Binding-site contacts:
Ligand atom O7 contacts residue ASN256 of chain 1.C at 3.9 Å.
Ligand atom C4 contacts residue ASN256 of chain 1.C at 4.3 Å.
Ligand atom C7 contacts residue GLU255 of chain 1.C at 4.5 Å.
Ligand atom C8 contacts residue ASN254 of chain 1.C at 3.6 Å.
Ligand atom C8 contacts residue GLU255 of chain 1.C at 3.0 Å.
Ligand atom C2 contacts residue ASN256 of chain 1.C at 2.5 Å.
Ligand atom C8 contacts residue ASN256 of chain 1.C at 4.0 Å.
Ligand atom N2 contacts residue ASN256 of chain 1.C at 2.9 Å (h-bond).
Ligand atom C7 contacts residue ASN256 of chain 1.C at 3.6 Å.
Ligand atom O7 contacts residue ASN254 of chain 1.C at 3.5 Å (h-bond).
Ligand atom O5 contacts residue ASN256 of chain 1.C at 2.4 Å (h-bond).
Ligand atom C5 contacts residue ASN256 of chain 1.C at 3.8 Å.
Ligand atom C3 contacts residue ASN256 of chain 1.C at 3.9 Å.
Ligand atom C1 contacts residue ASN256 of chain 1.C at 1.5 Å.
Ligand atom C7 contacts residue ASN254 of chain 1.C at 3.8 Å.

This protein binds this small molecule.
Small molecule (SMILES): CC(=O)N[C@@H]1[C@@H](O)[C@H](O)[C@@H](CO)O[C@H]1O

Sequence of chain 1.C:
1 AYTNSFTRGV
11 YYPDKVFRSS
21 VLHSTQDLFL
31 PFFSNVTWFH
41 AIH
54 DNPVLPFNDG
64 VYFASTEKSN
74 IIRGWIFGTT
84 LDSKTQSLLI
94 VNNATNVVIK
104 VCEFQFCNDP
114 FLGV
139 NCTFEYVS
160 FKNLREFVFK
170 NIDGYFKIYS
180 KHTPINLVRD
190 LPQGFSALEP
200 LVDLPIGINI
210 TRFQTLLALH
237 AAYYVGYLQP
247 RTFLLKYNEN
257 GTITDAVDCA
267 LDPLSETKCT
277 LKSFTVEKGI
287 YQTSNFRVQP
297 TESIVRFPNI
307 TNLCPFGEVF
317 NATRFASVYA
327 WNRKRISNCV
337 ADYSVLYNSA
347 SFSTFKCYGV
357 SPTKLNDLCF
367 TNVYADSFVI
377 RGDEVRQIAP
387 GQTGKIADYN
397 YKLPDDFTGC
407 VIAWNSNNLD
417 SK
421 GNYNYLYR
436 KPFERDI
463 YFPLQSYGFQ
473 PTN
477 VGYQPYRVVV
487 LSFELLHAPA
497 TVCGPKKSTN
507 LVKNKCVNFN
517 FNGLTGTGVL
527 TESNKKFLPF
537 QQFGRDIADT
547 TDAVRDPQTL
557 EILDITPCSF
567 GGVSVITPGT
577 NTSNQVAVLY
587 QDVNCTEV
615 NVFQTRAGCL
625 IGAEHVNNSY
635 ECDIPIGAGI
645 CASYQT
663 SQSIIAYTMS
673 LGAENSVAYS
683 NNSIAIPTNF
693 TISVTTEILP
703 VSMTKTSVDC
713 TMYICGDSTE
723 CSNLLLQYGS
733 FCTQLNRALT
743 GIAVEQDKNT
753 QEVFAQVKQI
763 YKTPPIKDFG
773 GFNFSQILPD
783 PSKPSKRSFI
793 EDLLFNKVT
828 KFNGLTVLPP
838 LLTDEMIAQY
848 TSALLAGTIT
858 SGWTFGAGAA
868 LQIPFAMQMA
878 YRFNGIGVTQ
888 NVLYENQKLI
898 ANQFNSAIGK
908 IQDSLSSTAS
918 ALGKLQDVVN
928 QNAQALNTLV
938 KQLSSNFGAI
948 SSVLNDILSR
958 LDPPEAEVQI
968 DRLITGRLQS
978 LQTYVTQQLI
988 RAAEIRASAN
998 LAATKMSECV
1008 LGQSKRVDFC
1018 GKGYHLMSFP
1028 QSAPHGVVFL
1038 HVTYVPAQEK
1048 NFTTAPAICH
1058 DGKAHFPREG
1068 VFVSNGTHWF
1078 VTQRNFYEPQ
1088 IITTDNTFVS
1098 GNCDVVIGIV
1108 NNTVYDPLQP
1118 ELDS